The protein below binds the small molecule below.
Small molecule (SMILES): CC(=O)N[C@H]1[C@H](O[C@H]2[C@H](O)[C@@H](NC(C)=O)CO[C@@H]2CO)O[C@H](CO)[C@@H](O)[C@@H]1O

Binding-site contacts:
Ligand atom C8 contacts residue ASN155 of chain 1.I at 4.2 Å.
Ligand atom O5 contacts residue ASN155 of chain 1.I at 2.4 Å (h-bond).
Ligand atom C5 contacts residue ASN155 of chain 1.I at 3.7 Å.
Ligand atom C1 contacts residue THR157 of chain 1.I at 4.1 Å.
Ligand atom O5 contacts residue VAL158 of chain 1.I at 4.1 Å.
Ligand atom O7 contacts residue GLN26 of chain 1.I at 3.5 Å.
Ligand atom C4 contacts residue ASN155 of chain 1.I at 4.2 Å.
Ligand atom C7 contacts residue ASN155 of chain 1.I at 3.1 Å.
Ligand atom O6 contacts residue THR41 of chain 1.J at 4.3 Å.
Ligand atom C2 contacts residue ASN155 of chain 1.I at 2.2 Å.
Ligand atom C7 contacts residue GLN26 of chain 1.I at 4.2 Å.
Ligand atom C8 contacts residue GLN26 of chain 1.I at 4.1 Å.
Ligand atom C2 contacts residue THR157 of chain 1.I at 4.4 Å.
Ligand atom O7 contacts residue ASN155 of chain 1.I at 3.2 Å (h-bond).
Ligand atom C6 contacts residue THR41 of chain 1.J at 3.5 Å.
Ligand atom O6 contacts residue ASN40 of chain 1.J at 3.6 Å.
Ligand atom C3 contacts residue ASN155 of chain 1.I at 3.6 Å.
Ligand atom C7 contacts residue THR41 of chain 1.J at 4.3 Å.
Ligand atom N2 contacts residue THR157 of chain 1.I at 3.9 Å.
Ligand atom C1 contacts residue ASN155 of chain 1.I at 1.4 Å.
Ligand atom C8 contacts residue THR41 of chain 1.J at 3.3 Å.
Ligand atom N2 contacts residue ASN155 of chain 1.I at 2.6 Å (h-bond).
Ligand atom C1 contacts residue VAL158 of chain 1.I at 4.4 Å (hydrophobic).

Sequence of chain 1.J:
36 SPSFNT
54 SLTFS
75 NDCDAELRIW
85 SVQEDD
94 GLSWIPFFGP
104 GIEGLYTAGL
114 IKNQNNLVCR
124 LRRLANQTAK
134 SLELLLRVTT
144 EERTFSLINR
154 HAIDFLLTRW

Sequence of chain 1.I:
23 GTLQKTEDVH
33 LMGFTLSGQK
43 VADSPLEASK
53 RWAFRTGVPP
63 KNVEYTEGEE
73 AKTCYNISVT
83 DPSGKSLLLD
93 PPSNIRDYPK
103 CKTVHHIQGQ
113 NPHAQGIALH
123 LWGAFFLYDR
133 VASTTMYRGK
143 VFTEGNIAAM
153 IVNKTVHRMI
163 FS